Binding-site contacts:
Ligand atom C3 contacts residue ARG90 of chain 1.I at 3.9 Å.
Ligand atom O4 contacts residue GLU176 of chain 1.J at 2.7 Å (salt-bridge).
Ligand atom S1 contacts residue TYR135 of chain 1.J at 2.4 Å (h-bond).
Ligand atom N2 contacts residue TRP174 of chain 1.J at 4.0 Å.
Ligand atom O6 contacts residue GLU176 of chain 1.J at 3.7 Å.
Ligand atom N2 contacts residue ASP39 of chain 1.J at 3.3 Å (salt-bridge).
Ligand atom C7 contacts residue TYR135 of chain 1.J at 3.2 Å (hydrophobic).
Ligand atom O3 contacts residue ARG90 of chain 1.I at 3.7 Å.
Ligand atom C4 contacts residue GLU176 of chain 1.J at 3.9 Å.
Ligand atom C4 contacts residue ARG90 of chain 1.I at 3.8 Å.
Ligand atom C1 contacts residue GLU40 of chain 1.J at 4.0 Å.
Ligand atom O4 contacts residue TRP174 of chain 1.J at 4.0 Å.
Ligand atom C8 contacts residue TRP90 of chain 1.J at 3.3 Å (hydrophobic).
Ligand atom C3 contacts residue HIS173 of chain 1.I at 4.0 Å.
Ligand atom C4 contacts residue GLU40 of chain 1.J at 3.9 Å.
Ligand atom C2 contacts residue GLU40 of chain 1.J at 3.4 Å.
Ligand atom O5 contacts residue TYR135 of chain 1.J at 3.7 Å.
Ligand atom S1 contacts residue TRP109 of chain 1.J at 4.0 Å.
Ligand atom O4 contacts residue ARG90 of chain 1.I at 2.6 Å (salt-bridge).
Ligand atom O3 contacts residue GLU40 of chain 1.J at 3.2 Å (salt-bridge).
Ligand atom C8 contacts residue TRP109 of chain 1.J at 4.0 Å (hydrophobic).
Ligand atom C7 contacts residue TRP174 of chain 1.J at 3.1 Å (hydrophobic).
Ligand atom O6 contacts residue TYR339 of chain 1.G at 4.1 Å.
Ligand atom C8 contacts residue TYR135 of chain 1.J at 3.3 Å (hydrophobic).
Ligand atom O3 contacts residue HIS173 of chain 1.I at 2.6 Å.
Ligand atom C5 contacts residue TRP174 of chain 1.J at 4.0 Å (hydrophobic).
Ligand atom C2 contacts residue ASP39 of chain 1.J at 3.9 Å.
Ligand atom C3 contacts residue ASP39 of chain 1.J at 4.1 Å.
Ligand atom C1 contacts residue TYR135 of chain 1.J at 3.7 Å (hydrophobic).
Ligand atom O6 contacts residue ASP137 of chain 1.J at 3.2 Å (salt-bridge).
Ligand atom C6 contacts residue GLU176 of chain 1.J at 3.2 Å.
Ligand atom C1 contacts residue TRP109 of chain 1.J at 3.6 Å (hydrophobic).
Ligand atom C3 contacts residue TRP174 of chain 1.J at 4.1 Å (hydrophobic).
Ligand atom C3 contacts residue GLU40 of chain 1.J at 3.8 Å.
Ligand atom S1 contacts residue TRP174 of chain 1.J at 3.1 Å (h-bond).
Ligand atom C7 contacts residue TRP109 of chain 1.J at 4.0 Å (hydrophobic).
Ligand atom O5 contacts residue GLU40 of chain 1.J at 4.2 Å.
Ligand atom O3 contacts residue ASP39 of chain 1.J at 3.4 Å (salt-bridge).
Ligand atom C8 contacts residue TRP174 of chain 1.J at 3.1 Å (hydrophobic).
Ligand atom O6 contacts residue TRP174 of chain 1.J at 4.0 Å.

Sequence of chain 1.I:
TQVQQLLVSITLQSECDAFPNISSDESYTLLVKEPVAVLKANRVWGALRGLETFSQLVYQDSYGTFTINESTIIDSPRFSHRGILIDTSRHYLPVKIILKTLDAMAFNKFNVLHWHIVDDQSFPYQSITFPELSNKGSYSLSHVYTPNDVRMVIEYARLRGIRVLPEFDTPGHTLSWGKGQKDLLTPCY

Sequence of chain 1.G:
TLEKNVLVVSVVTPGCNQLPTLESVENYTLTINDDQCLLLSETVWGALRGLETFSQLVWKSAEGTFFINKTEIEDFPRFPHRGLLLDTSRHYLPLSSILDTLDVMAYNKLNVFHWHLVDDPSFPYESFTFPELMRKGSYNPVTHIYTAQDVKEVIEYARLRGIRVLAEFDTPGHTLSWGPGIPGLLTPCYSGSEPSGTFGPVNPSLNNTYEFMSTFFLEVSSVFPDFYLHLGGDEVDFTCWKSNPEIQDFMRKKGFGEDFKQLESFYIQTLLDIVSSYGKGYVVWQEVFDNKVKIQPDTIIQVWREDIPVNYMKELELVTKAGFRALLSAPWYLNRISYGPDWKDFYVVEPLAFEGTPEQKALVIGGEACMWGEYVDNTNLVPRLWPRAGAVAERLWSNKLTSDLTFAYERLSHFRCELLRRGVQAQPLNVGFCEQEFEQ

Sequence of chain 1.J:
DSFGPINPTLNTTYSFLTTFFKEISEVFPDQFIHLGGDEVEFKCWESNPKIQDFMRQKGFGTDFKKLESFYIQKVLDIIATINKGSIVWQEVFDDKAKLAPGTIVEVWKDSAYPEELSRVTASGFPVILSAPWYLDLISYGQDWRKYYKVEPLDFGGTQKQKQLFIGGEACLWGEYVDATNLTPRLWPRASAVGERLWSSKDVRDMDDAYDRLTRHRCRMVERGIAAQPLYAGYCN

A small-molecule ligand and the protein it binds are described below.
Small molecule (SMILES): CC1=N[C@@H]2[C@@H](O)[C@H](O)[C@@H](CO)O[C@@H]2S1